Sequence of chain 1.Z:
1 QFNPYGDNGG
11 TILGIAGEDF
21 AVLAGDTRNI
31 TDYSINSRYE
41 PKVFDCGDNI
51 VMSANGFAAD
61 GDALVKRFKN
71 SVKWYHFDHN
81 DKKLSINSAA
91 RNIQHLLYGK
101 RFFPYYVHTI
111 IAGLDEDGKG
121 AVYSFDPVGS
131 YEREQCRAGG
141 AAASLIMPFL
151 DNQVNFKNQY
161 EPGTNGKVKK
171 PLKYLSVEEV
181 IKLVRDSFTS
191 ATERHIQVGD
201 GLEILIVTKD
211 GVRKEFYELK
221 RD

Sequence of chain 1.Y:
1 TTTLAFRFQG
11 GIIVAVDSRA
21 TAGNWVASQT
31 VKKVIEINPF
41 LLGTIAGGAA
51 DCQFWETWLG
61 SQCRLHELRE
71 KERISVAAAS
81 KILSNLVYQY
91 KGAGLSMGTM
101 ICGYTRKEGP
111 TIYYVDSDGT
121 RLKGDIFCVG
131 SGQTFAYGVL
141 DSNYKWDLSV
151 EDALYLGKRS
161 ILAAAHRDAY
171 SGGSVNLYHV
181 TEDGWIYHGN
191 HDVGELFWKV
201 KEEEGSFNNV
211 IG

A protein and the small-molecule ligand that binds it are described below.
Small molecule (SMILES): COc1ccc(C[C@H](NC(=O)[C@H](C)NC(=O)CN2CCOCC2)C(=O)N[C@@H](Cc2ccccc2)[C@@H](O)[C@H](C)CO)cc1

Binding-site contacts:
Ligand atom C3 contacts residue VAL31 of chain 1.Y at 3.3 Å (hydrophobic).
Ligand atom O13 contacts residue THR21 of chain 1.Y at 2.9 Å (h-bond).
Ligand atom C11 contacts residue TYR170 of chain 1.Y at 3.3 Å (hydrophobic).
Ligand atom O21 contacts residue MES1 of chain 1.SA at 2.8 Å (h-bond).
Ligand atom C10 contacts residue MES1 of chain 1.SA at 3.5 Å.
Ligand atom C4 contacts residue VAL31 of chain 1.Y at 3.5 Å (hydrophobic).
Ligand atom C42 contacts residue GLY47 of chain 1.Y at 3.6 Å.
Ligand atom C42 contacts residue GLY48 of chain 1.Y at 3.6 Å.
Ligand atom C9 contacts residue MES1 of chain 1.SA at 3.6 Å.
Ligand atom C8 contacts residue GLY47 of chain 1.Y at 3.7 Å.
Ligand atom C26 contacts residue THR21 of chain 1.Y at 3.5 Å.
Ligand atom C23 contacts residue GLY47 of chain 1.Y at 3.5 Å.
Ligand atom C8 contacts residue THR1 of chain 1.Y at 2.4 Å.
Ligand atom N28 contacts residue ASP126 of chain 1.Z at 3.2 Å (salt-bridge).
Ligand atom O21 contacts residue GLY47 of chain 1.Y at 2.9 Å (h-bond).
Ligand atom N22 contacts residue GLY47 of chain 1.Y at 2.7 Å (h-bond).
Ligand atom O21 contacts residue THR1 of chain 1.Y at 2.3 Å (h-bond).
Ligand atom C9 contacts residue LYS33 of chain 1.Y at 3.6 Å.
Ligand atom C5 contacts residue ALA49 of chain 1.Y at 3.7 Å (hydrophobic).
Ligand atom C9 contacts residue THR1 of chain 1.Y at 1.4 Å.
Ligand atom C10 contacts residue THR1 of chain 1.Y at 1.5 Å.
Ligand atom C11 contacts residue ARG19 of chain 1.Y at 3.3 Å.
Ligand atom O49 contacts residue ALA20 of chain 1.Y at 3.3 Å.
Ligand atom C12 contacts residue THR1 of chain 1.Y at 2.5 Å.
Ligand atom O49 contacts residue THR21 of chain 1.Y at 2.8 Å (h-bond).
Ligand atom C7 contacts residue THR1 of chain 1.Y at 2.6 Å.
Ligand atom C10 contacts residue TYR170 of chain 1.Y at 3.6 Å (hydrophobic).
Ligand atom C38 contacts residue THR21 of chain 1.Y at 3.6 Å.
Ligand atom C12 contacts residue MES1 of chain 1.SA at 2.9 Å.
Ligand atom N22 contacts residue THR1 of chain 1.Y at 3.6 Å.
Ligand atom O39 contacts residue ALA49 of chain 1.Y at 3.0 Å (h-bond).
Ligand atom C4 contacts residue ALA49 of chain 1.Y at 3.3 Å (hydrophobic).
Ligand atom N25 contacts residue THR21 of chain 1.Y at 2.8 Å (h-bond).
Ligand atom C3 contacts residue ALA49 of chain 1.Y at 3.6 Å (hydrophobic).
Ligand atom C24 contacts residue GLY47 of chain 1.Y at 3.4 Å.
Ligand atom C7 contacts residue GLY47 of chain 1.Y at 3.6 Å.
Ligand atom C27 contacts residue THR21 of chain 1.Y at 3.3 Å.
Ligand atom C11 contacts residue THR1 of chain 1.Y at 2.5 Å.
Ligand atom O13 contacts residue THR1 of chain 1.Y at 3.6 Å (h-bond).
Ligand atom C30 contacts residue ASP126 of chain 1.Z at 3.5 Å.